A protein and the small-molecule ligand that binds it are described below.
Small molecule (SMILES): CC[C@H](C)[C@H](N)C(=O)N[C@@H](CC(C)C)C(=O)N[C@@H](C)C(=O)N[C@@H](CCCN=C(N)N)C(=O)N[C@@H](CO)C(=O)N[C@@H](CCCN=C(N)N)C(=O)N[C@@H](CO)C(=O)N[C@@H](CC(=O)O)C(=O)N[C@@H](CCCN=C(N)N)C(=O)N[C@@H](CCCCN)C(=O)N[C@@H](CCCCN)C(=O)N[C@@H](CC(C)C)C(=O)N[C@@H](C)C=O

Sequence of chain 1.B:
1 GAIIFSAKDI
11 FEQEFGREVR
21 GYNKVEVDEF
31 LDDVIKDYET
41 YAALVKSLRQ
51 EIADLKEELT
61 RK

Binding-site contacts:
Ligand atom CG contacts residue PHE11 of chain 1.A at 3.7 Å (hydrophobic).
Ligand atom CZ contacts residue GLU39 of chain 1.A at 3.9 Å.
Ligand atom C contacts residue ASP32 of chain 1.A at 3.4 Å.
Ligand atom NH1 contacts residue GLU14 of chain 1.A at 2.8 Å (salt-bridge).
Ligand atom NH2 contacts residue SO41 of chain 1.F at 2.6 Å (h-bond).
Ligand atom O contacts residue PHE11 of chain 1.A at 3.0 Å.
Ligand atom NE contacts residue GLU39 of chain 1.A at 3.6 Å.
Ligand atom N contacts residue ASP32 of chain 1.A at 2.6 Å (salt-bridge).
Ligand atom OG contacts residue ASP32 of chain 1.A at 2.8 Å (salt-bridge).
Ligand atom CZ contacts residue SO41 of chain 1.F at 3.5 Å.
Ligand atom NE contacts residue ASP28 of chain 1.A at 2.6 Å (salt-bridge).
Ligand atom NH2 contacts residue GLU39 of chain 1.A at 3.3 Å (salt-bridge).
Ligand atom CZ contacts residue GLN13 of chain 1.A at 3.2 Å.
Ligand atom CD contacts residue PHE11 of chain 1.A at 3.4 Å (hydrophobic).
Ligand atom CD contacts residue ASP28 of chain 1.A at 3.8 Å.
Ligand atom CD contacts residue LEU31 of chain 1.A at 3.4 Å (hydrophobic).
Ligand atom CZ contacts residue GLU12 of chain 1.A at 3.9 Å.
Ligand atom NH1 contacts residue ILE10 of chain 1.A at 2.9 Å (h-bond).
Ligand atom NH2 contacts residue GLU12 of chain 1.A at 3.3 Å (salt-bridge).
Ligand atom C contacts residue PHE11 of chain 1.A at 3.5 Å (hydrophobic).
Ligand atom NH1 contacts residue GLU12 of chain 1.A at 3.8 Å.
Ligand atom CG contacts residue ASP32 of chain 1.A at 3.6 Å.
Ligand atom NH2 contacts residue ASP28 of chain 1.A at 3.0 Å (salt-bridge).
Ligand atom CZ contacts residue PHE11 of chain 1.A at 3.6 Å (hydrophobic).
Ligand atom CB contacts residue PHE11 of chain 1.A at 3.8 Å (hydrophobic).
Ligand atom NH2 contacts residue PHE11 of chain 1.A at 2.7 Å (h-bond).
Ligand atom CZ contacts residue ASP28 of chain 1.A at 3.2 Å.
Ligand atom CB contacts residue ASP32 of chain 1.A at 3.7 Å.
Ligand atom NH2 contacts residue PHE15 of chain 1.A at 3.8 Å.
Ligand atom NH1 contacts residue GLN13 of chain 1.A at 2.7 Å (h-bond).
Ligand atom NH1 contacts residue PHE11 of chain 1.A at 3.3 Å (h-bond).
Ligand atom NH1 contacts residue LYS8 of chain 1.A at 3.3 Å.
Ligand atom NE contacts residue LEU31 of chain 1.A at 3.8 Å.
Ligand atom CA contacts residue ASP32 of chain 1.A at 3.2 Å.
Ligand atom NH2 contacts residue ALA7 of chain 1.A at 3.6 Å.
Ligand atom NH1 contacts residue SO41 of chain 1.F at 2.8 Å (h-bond).
Ligand atom N contacts residue PHE11 of chain 1.A at 3.9 Å.
Ligand atom CB contacts residue ASP32 of chain 1.A at 3.6 Å.
Ligand atom CA contacts residue ASP32 of chain 1.A at 3.7 Å.
Ligand atom NH2 contacts residue GLN13 of chain 1.A at 2.9 Å (h-bond).

Sequence of chain 1.A:
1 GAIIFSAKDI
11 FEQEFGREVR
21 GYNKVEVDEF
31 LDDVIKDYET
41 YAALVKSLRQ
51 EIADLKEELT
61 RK